Sequence of chain 1.A:
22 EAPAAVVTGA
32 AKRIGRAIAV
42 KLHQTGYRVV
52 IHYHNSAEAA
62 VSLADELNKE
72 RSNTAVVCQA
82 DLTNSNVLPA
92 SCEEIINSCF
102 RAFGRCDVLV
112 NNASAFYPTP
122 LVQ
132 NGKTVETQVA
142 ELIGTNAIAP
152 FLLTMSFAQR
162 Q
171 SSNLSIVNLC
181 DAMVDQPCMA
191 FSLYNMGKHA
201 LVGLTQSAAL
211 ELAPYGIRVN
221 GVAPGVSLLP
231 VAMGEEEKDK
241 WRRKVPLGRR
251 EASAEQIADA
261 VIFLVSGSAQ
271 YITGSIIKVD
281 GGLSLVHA

The protein below binds the small molecule below.
Small molecule (SMILES): Nc1nc(N)c2c(CCc3ccccc3)c[nH]c2n1

Binding-site contacts:
Ligand atom C6 contacts residue NAP1 of chain 1.E at 3.5 Å.
Ligand atom CAC contacts residue TRP241 of chain 1.A at 3.7 Å (hydrophobic).
Ligand atom CAQ contacts residue NAP1 of chain 1.E at 3.5 Å.
Ligand atom CAH contacts residue PHE117 of chain 1.A at 3.9 Å (hydrophobic).
Ligand atom C4 contacts residue PHE117 of chain 1.A at 3.5 Å (hydrophobic).
Ligand atom C6 contacts residue PHE117 of chain 1.A at 3.6 Å (hydrophobic).
Ligand atom CAF contacts residue GLY225 of chain 1.A at 3.4 Å.
Ligand atom CAE contacts residue TRP241 of chain 1.A at 3.6 Å (hydrophobic).
Ligand atom C4 contacts residue NAP1 of chain 1.E at 3.3 Å.
Ligand atom NAA contacts residue NAP1 of chain 1.E at 3.1 Å (h-bond).
Ligand atom C2 contacts residue NAP1 of chain 1.E at 3.3 Å.
Ligand atom CAD contacts residue GLY225 of chain 1.A at 3.6 Å.
Ligand atom C2 contacts residue PHE117 of chain 1.A at 3.3 Å (hydrophobic).
Ligand atom N1 contacts residue TYR194 of chain 1.A at 3.7 Å.
Ligand atom NAM contacts residue ARG34 of chain 1.A at 3.3 Å (salt-bridge).
Ligand atom CAH contacts residue NAP1 of chain 1.E at 3.5 Å.
Ligand atom CAQ contacts residue PHE117 of chain 1.A at 3.6 Å (hydrophobic).
Ligand atom CAH contacts residue LEU228 of chain 1.A at 3.7 Å (hydrophobic).
Ligand atom NAB contacts residue ASP181 of chain 1.A at 3.8 Å.
Ligand atom N1 contacts residue NAP1 of chain 1.E at 2.7 Å (h-bond).
Ligand atom CAH contacts residue ARG34 of chain 1.A at 3.8 Å.
Ligand atom NAB contacts residue NAP1 of chain 1.E at 3.5 Å.
Ligand atom CAH contacts residue PRO230 of chain 1.A at 3.9 Å (hydrophobic).
Ligand atom CAI contacts residue NAP1 of chain 1.E at 3.4 Å.
Ligand atom CAJ contacts residue PHE117 of chain 1.A at 3.9 Å (hydrophobic).
Ligand atom CAJ contacts residue NAP1 of chain 1.E at 3.4 Å.
Ligand atom NAM contacts residue NAP1 of chain 1.E at 3.3 Å (h-bond).
Ligand atom N3 contacts residue PHE117 of chain 1.A at 3.6 Å.
Ligand atom CAF contacts residue VAL226 of chain 1.A at 3.8 Å (hydrophobic).
Ligand atom NAB contacts residue PHE117 of chain 1.A at 3.7 Å.
Ligand atom N3 contacts residue NAP1 of chain 1.E at 2.5 Å (h-bond).
Ligand atom N1 contacts residue PHE117 of chain 1.A at 3.6 Å.
Ligand atom NAM contacts residue PHE117 of chain 1.A at 3.9 Å.
Ligand atom C6 contacts residue TYR194 of chain 1.A at 3.8 Å (hydrophobic).
Ligand atom NAA contacts residue PHE117 of chain 1.A at 3.6 Å.
Ligand atom NAA contacts residue SER115 of chain 1.A at 2.7 Å (h-bond).
Ligand atom NAB contacts residue TYR194 of chain 1.A at 2.9 Å (h-bond).
Ligand atom C2 contacts residue SER115 of chain 1.A at 3.8 Å.
Ligand atom C5 contacts residue NAP1 of chain 1.E at 3.8 Å.
Ligand atom C5 contacts residue PHE117 of chain 1.A at 3.5 Å (hydrophobic).